Binding-site contacts:
Ligand atom N2 contacts residue ASN91 of chain 1.I at 3.0 Å (h-bond).
Ligand atom C8 contacts residue GLY90 of chain 1.I at 4.0 Å.
Ligand atom O5 contacts residue ASN91 of chain 1.I at 2.4 Å (h-bond).
Ligand atom C7 contacts residue ASN91 of chain 1.I at 3.4 Å.
Ligand atom C8 contacts residue ASN22 of chain 1.I at 4.5 Å.
Ligand atom C2 contacts residue ASN91 of chain 1.I at 2.5 Å.
Ligand atom C3 contacts residue ASN91 of chain 1.I at 3.8 Å.
Ligand atom C7 contacts residue GLY90 of chain 1.I at 4.2 Å.
Ligand atom O7 contacts residue ASN91 of chain 1.I at 3.4 Å (h-bond).
Ligand atom O7 contacts residue GLY90 of chain 1.I at 3.9 Å.
Ligand atom C5 contacts residue ASN91 of chain 1.I at 3.7 Å.
Ligand atom C1 contacts residue ASN91 of chain 1.I at 1.4 Å.
Ligand atom C4 contacts residue ASN91 of chain 1.I at 4.2 Å.

This protein binds this small molecule.
Small molecule (SMILES): CC(=O)N[C@@H]1[C@@H](O)[C@H](O)[C@@H](CO)O[C@H]1O

Sequence of chain 1.I:
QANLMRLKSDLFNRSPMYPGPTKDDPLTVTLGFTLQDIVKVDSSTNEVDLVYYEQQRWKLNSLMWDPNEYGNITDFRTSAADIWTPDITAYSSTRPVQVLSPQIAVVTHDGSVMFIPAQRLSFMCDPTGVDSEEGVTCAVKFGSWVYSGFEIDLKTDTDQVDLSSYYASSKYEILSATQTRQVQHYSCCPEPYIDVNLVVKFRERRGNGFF